A protein and the small-molecule ligand that binds it are described below.
Small molecule (SMILES): CC(=O)N[C@H]1[C@H](O[C@H]2[C@H](O)[C@@H](NC(C)=O)CO[C@@H]2CO)O[C@H](CO)[C@@H](O[C@@H]2O[C@H](CO)[C@@H](O)[C@H](O)[C@@H]2O)[C@@H]1O

Binding-site contacts:
Ligand atom C4 contacts residue ASN416 of chain 1.F at 4.2 Å.
Ligand atom O5 contacts residue ASN416 of chain 1.F at 2.4 Å (h-bond).
Ligand atom N2 contacts residue ASN416 of chain 1.F at 2.9 Å (h-bond).
Ligand atom C7 contacts residue ASN232 of chain 1.F at 4.1 Å.
Ligand atom O6 contacts residue PRO261 of chain 1.F at 3.7 Å.
Ligand atom C7 contacts residue ASN416 of chain 1.F at 3.4 Å.
Ligand atom O7 contacts residue ASN232 of chain 1.F at 3.5 Å (h-bond).
Ligand atom C3 contacts residue ASN416 of chain 1.F at 3.8 Å.
Ligand atom C2 contacts residue ASN416 of chain 1.F at 2.4 Å.
Ligand atom C7 contacts residue NAG1 of chain 1.SA at 4.5 Å.
Ligand atom C1 contacts residue ASN416 of chain 1.F at 1.4 Å.
Ligand atom O5 contacts residue PRO261 of chain 1.F at 3.7 Å.
Ligand atom O7 contacts residue ASN416 of chain 1.F at 4.3 Å.
Ligand atom C5 contacts residue ASN416 of chain 1.F at 3.7 Å.
Ligand atom C6 contacts residue PRO261 of chain 1.F at 4.2 Å (hydrophobic).
Ligand atom C8 contacts residue ASN416 of chain 1.F at 3.4 Å.
Ligand atom O7 contacts residue NAG1 of chain 1.SA at 3.3 Å (h-bond).

Sequence of chain 1.F:
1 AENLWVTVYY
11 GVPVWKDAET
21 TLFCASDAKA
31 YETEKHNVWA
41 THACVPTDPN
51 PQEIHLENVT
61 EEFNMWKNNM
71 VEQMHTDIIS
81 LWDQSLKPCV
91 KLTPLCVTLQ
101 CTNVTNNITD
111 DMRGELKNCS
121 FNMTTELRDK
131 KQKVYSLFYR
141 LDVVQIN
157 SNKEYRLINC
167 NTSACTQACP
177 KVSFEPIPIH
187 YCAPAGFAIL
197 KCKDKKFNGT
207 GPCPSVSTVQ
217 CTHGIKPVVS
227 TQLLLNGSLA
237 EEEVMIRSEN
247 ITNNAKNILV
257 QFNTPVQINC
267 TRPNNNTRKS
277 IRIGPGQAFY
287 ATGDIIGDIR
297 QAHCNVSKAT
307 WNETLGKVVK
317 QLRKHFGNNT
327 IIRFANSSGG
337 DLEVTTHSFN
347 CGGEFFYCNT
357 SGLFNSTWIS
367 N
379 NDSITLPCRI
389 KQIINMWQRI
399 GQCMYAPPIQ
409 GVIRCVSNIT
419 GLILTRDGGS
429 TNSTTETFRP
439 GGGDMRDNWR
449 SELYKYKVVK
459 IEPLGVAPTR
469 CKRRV